The protein below binds the small molecule below.
Small molecule (SMILES): CC(=O)N[C@H]1[C@H](O[C@@H]2[C@@H](O)[C@@H](O)O[C@H](CO)[C@@H]2O)O[C@H](CO)[C@H](O)[C@@H]1O

Binding-site contacts:
Ligand atom O4 contacts residue ASN44 of chain 1.J at 3.6 Å.
Ligand atom O7 contacts residue ASN253 of chain 1.J at 2.7 Å (h-bond).
Ligand atom C2 contacts residue LYS255 of chain 1.J at 4.0 Å.
Ligand atom C6 contacts residue ASN44 of chain 1.J at 3.9 Å.
Ligand atom C4 contacts residue ASN44 of chain 1.J at 4.4 Å.
Ligand atom O6 contacts residue ASP43 of chain 1.J at 2.5 Å (salt-bridge).
Ligand atom O5 contacts residue ASN44 of chain 1.J at 2.9 Å (h-bond).
Ligand atom C7 contacts residue GLN251 of chain 1.J at 4.1 Å.
Ligand atom O2 contacts residue LYS255 of chain 1.J at 3.2 Å.
Ligand atom O3 contacts residue GLN251 of chain 1.J at 3.5 Å (h-bond).
Ligand atom C7 contacts residue ASN253 of chain 1.J at 3.4 Å.
Ligand atom O5 contacts residue ASP43 of chain 1.J at 3.6 Å.
Ligand atom C1 contacts residue ASN44 of chain 1.J at 3.2 Å.
Ligand atom C2 contacts residue ASN44 of chain 1.J at 3.5 Å.
Ligand atom O7 contacts residue GLN251 of chain 1.J at 3.0 Å (h-bond).
Ligand atom O3 contacts residue LYS255 of chain 1.J at 3.9 Å.
Ligand atom O4 contacts residue GLN251 of chain 1.J at 2.6 Å (h-bond).
Ligand atom C4 contacts residue ASN44 of chain 1.J at 3.8 Å.
Ligand atom C8 contacts residue ASN253 of chain 1.J at 3.5 Å.
Ligand atom C6 contacts residue GLN32 of chain 1.J at 3.4 Å.
Ligand atom C4 contacts residue ASP43 of chain 1.J at 3.6 Å.
Ligand atom C6 contacts residue PHE38 of chain 1.J at 4.3 Å (hydrophobic).
Ligand atom O7 contacts residue LYS255 of chain 1.J at 3.5 Å.
Ligand atom C3 contacts residue ASN44 of chain 1.J at 4.2 Å.
Ligand atom C6 contacts residue ASP43 of chain 1.J at 3.5 Å.
Ligand atom O4 contacts residue ASN44 of chain 1.J at 2.9 Å (h-bond).
Ligand atom O6 contacts residue GLN32 of chain 1.J at 2.7 Å (h-bond).
Ligand atom O3 contacts residue ASN44 of chain 1.J at 3.0 Å (h-bond).
Ligand atom C3 contacts residue GLN251 of chain 1.J at 4.2 Å.
Ligand atom C7 contacts residue LYS255 of chain 1.J at 4.1 Å.
Ligand atom C5 contacts residue ASP43 of chain 1.J at 4.2 Å.
Ligand atom O6 contacts residue ASP43 of chain 1.J at 2.8 Å (salt-bridge).
Ligand atom C4 contacts residue PHE38 of chain 1.J at 4.4 Å (hydrophobic).
Ligand atom C5 contacts residue ASP43 of chain 1.J at 4.3 Å.
Ligand atom O4 contacts residue ASP43 of chain 1.J at 2.7 Å (salt-bridge).
Ligand atom C2 contacts residue GLN251 of chain 1.J at 4.3 Å.
Ligand atom C4 contacts residue GLN251 of chain 1.J at 3.9 Å.
Ligand atom C6 contacts residue ASP43 of chain 1.J at 3.2 Å.
Ligand atom C5 contacts residue ASN44 of chain 1.J at 3.7 Å.
Ligand atom C3 contacts residue ASN44 of chain 1.J at 4.3 Å.

Sequence of chain 1.J:
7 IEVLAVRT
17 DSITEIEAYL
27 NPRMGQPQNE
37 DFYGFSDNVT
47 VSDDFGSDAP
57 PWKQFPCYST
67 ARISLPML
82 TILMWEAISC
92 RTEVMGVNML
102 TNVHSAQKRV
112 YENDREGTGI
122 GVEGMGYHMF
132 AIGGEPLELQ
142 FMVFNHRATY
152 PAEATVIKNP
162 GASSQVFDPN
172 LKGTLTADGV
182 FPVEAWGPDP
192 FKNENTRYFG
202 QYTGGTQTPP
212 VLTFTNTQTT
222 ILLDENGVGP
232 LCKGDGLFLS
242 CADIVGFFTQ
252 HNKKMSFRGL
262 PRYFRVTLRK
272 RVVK